Sequence of chain 1.A:
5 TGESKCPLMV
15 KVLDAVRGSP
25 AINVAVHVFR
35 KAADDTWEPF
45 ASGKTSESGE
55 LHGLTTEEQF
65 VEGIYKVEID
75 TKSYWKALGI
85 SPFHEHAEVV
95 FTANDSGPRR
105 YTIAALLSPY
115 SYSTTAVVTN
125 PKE

Sequence of chain 2.A:
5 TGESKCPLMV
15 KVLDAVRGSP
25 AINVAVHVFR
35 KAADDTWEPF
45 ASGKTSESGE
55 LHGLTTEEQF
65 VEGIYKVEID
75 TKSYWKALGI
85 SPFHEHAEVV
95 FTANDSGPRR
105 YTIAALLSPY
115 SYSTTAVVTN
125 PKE

Binding-site contacts:
Ligand atom C2A contacts residue THR119 of chain 2.A at 3.7 Å.
Ligand atom C1' contacts residue MIL1 of chain 2.C at 0.8 Å.
Ligand atom O4 contacts residue SER117 of chain 2.A at 3.4 Å (h-bond).
Ligand atom C5' contacts residue MIL1 of chain 2.C at 1.0 Å.
Ligand atom C6 contacts residue MIL1 of chain 2.C at 0.5 Å.
Ligand atom C1 contacts residue MIL1 of chain 2.C at 0.5 Å.
Ligand atom C2' contacts residue ALA108 of chain 2.A at 3.5 Å (hydrophobic).
Ligand atom C2A contacts residue ALA108 of chain 2.A at 3.4 Å (hydrophobic).
Ligand atom C4 contacts residue LEU110 of chain 2.A at 3.7 Å (hydrophobic).
Ligand atom C2 contacts residue MIL1 of chain 2.C at 0.5 Å.
Ligand atom C6' contacts residue LEU17 of chain 2.A at 3.3 Å (hydrophobic).
Ligand atom C5A contacts residue SER117 of chain 1.A at 3.1 Å.
Ligand atom O4 contacts residue MIL1 of chain 2.C at 1.2 Å (h-bond).
Ligand atom C3' contacts residue MIL1 of chain 2.C at 1.3 Å.
Ligand atom C4 contacts residue MIL1 of chain 2.C at 0.7 Å.
Ligand atom O4 contacts residue LEU110 of chain 2.A at 3.6 Å.
Ligand atom C5 contacts residue SER117 of chain 1.A at 3.8 Å.
Ligand atom N5A contacts residue MIL1 of chain 2.C at 2.0 Å.
Ligand atom C3' contacts residue ALA108 of chain 2.A at 3.6 Å (hydrophobic).
Ligand atom C2' contacts residue THR119 of chain 2.A at 3.7 Å.
Ligand atom C2' contacts residue LEU17 of chain 1.A at 3.3 Å (hydrophobic).
Ligand atom O4 contacts residue SER117 of chain 1.A at 2.5 Å (h-bond).
Ligand atom C5 contacts residue MIL1 of chain 2.C at 0.7 Å.
Ligand atom N5A contacts residue ALA108 of chain 1.A at 3.2 Å (h-bond).
Ligand atom C5A contacts residue MIL1 of chain 2.C at 1.7 Å.
Ligand atom C5' contacts residue LEU17 of chain 2.A at 3.6 Å (hydrophobic).
Ligand atom C2A contacts residue MIL1 of chain 2.C at 1.6 Å.
Ligand atom N5A contacts residue THR118 of chain 1.A at 3.0 Å.
Ligand atom N5A contacts residue LEU110 of chain 1.A at 3.8 Å.
Ligand atom N3 contacts residue MIL1 of chain 2.C at 0.7 Å.
Ligand atom C4 contacts residue SER117 of chain 1.A at 3.4 Å.
Ligand atom C3' contacts residue LEU17 of chain 1.A at 3.2 Å (hydrophobic).
Ligand atom N3 contacts residue LEU110 of chain 2.A at 3.7 Å.
Ligand atom C2' contacts residue MIL1 of chain 2.C at 0.9 Å.
Ligand atom N3 contacts residue SER117 of chain 2.A at 3.5 Å (h-bond).
Ligand atom C6' contacts residue MIL1 of chain 2.C at 0.9 Å.
Ligand atom N4' contacts residue MIL1 of chain 2.C at 1.0 Å.
Ligand atom N5A contacts residue SER117 of chain 1.A at 2.7 Å (h-bond).
Ligand atom N5A contacts residue THR119 of chain 1.A at 3.3 Å (h-bond).
Ligand atom C5A contacts residue LEU110 of chain 1.A at 3.8 Å (hydrophobic).

This small molecule binds to this protein.
Small molecule (SMILES): Cc1[nH]c(=O)c(C#N)cc1-c1ccncc1